Sequence of chain 1.A:
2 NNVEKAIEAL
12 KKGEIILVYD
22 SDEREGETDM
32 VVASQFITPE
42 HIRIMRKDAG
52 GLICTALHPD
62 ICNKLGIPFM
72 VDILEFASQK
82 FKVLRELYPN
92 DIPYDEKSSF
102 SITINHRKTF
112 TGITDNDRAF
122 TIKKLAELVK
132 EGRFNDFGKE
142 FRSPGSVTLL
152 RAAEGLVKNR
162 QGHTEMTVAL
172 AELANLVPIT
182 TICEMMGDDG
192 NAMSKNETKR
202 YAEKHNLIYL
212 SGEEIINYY

Binding-site contacts:
Ligand atom C5 contacts residue GLU185 of chain 1.A at 3.5 Å.
Ligand atom O12 contacts residue THR165 of chain 1.A at 2.6 Å (h-bond).
Ligand atom O8 contacts residue CA1 of chain 1.E at 2.7 Å.
Ligand atom O12 contacts residue GLY163 of chain 1.A at 3.4 Å.
Ligand atom O11 contacts residue ARG25 of chain 1.A at 2.8 Å (salt-bridge).
Ligand atom C7 contacts residue ILE183 of chain 1.A at 3.6 Å (hydrophobic).
Ligand atom P9 contacts residue HIS164 of chain 1.A at 3.6 Å.
Ligand atom C6 contacts residue ILE183 of chain 1.A at 3.6 Å (hydrophobic).
Ligand atom O1 contacts residue LEU151 of chain 1.A at 3.6 Å.
Ligand atom O10 contacts residue HIS164 of chain 1.A at 2.8 Å (h-bond).
Ligand atom P9 contacts residue ZN1 of chain 1.D at 3.3 Å.
Ligand atom C3 contacts residue GLU185 of chain 1.A at 3.5 Å.
Ligand atom O14 contacts residue ZN1 of chain 1.D at 2.2 Å.
Ligand atom O8 contacts residue THR165 of chain 1.A at 3.6 Å (h-bond).
Ligand atom O13 contacts residue CA1 of chain 1.E at 2.4 Å.
Ligand atom O10 contacts residue ZN1 of chain 1.D at 2.2 Å.
Ligand atom O14 contacts residue HIS164 of chain 1.A at 3.0 Å (h-bond).
Ligand atom O13 contacts residue ZN1 of chain 1.D at 2.5 Å.
Ligand atom C6 contacts residue ZN1 of chain 1.D at 3.0 Å.
Ligand atom O10 contacts residue ARG25 of chain 1.A at 3.3 Å (salt-bridge).
Ligand atom O11 contacts residue CA1 of chain 1.E at 2.5 Å.
Ligand atom O11 contacts residue ARG161 of chain 1.A at 2.9 Å (salt-bridge).
Ligand atom O12 contacts residue ARG161 of chain 1.A at 2.8 Å (salt-bridge).
Ligand atom O12 contacts residue HIS164 of chain 1.A at 3.1 Å (h-bond).
Ligand atom C5 contacts residue CA1 of chain 1.E at 3.4 Å.
Ligand atom C6 contacts residue ASP30 of chain 1.A at 3.4 Å.
Ligand atom C2 contacts residue GLU185 of chain 1.A at 3.4 Å.
Ligand atom O1 contacts residue CYS55 of chain 1.A at 3.1 Å (h-bond).
Ligand atom C7 contacts residue ZN1 of chain 1.D at 3.6 Å.
Ligand atom O11 contacts residue TYR95 of chain 1.A at 3.4 Å.
Ligand atom C7 contacts residue THR165 of chain 1.A at 3.4 Å.
Ligand atom O10 contacts residue GLU26 of chain 1.A at 3.1 Å (salt-bridge).
Ligand atom O8 contacts residue ZN1 of chain 1.D at 3.4 Å.
Ligand atom O11 contacts residue GLU26 of chain 1.A at 3.3 Å (salt-bridge).
Ligand atom P9 contacts residue CA1 of chain 1.E at 3.1 Å.
Ligand atom C3 contacts residue CA1 of chain 1.E at 3.4 Å.
Ligand atom O4 contacts residue CA1 of chain 1.E at 2.7 Å.
Ligand atom O14 contacts residue ASP30 of chain 1.A at 2.4 Å (salt-bridge).
Ligand atom C5 contacts residue ZN1 of chain 1.D at 3.2 Å.
Ligand atom O13 contacts residue GLU26 of chain 1.A at 2.7 Å (salt-bridge).

The small molecule below binds the protein below.
Small molecule (SMILES): O=C(CO)[C@H](O)[C@H](O)COP(=O)(O)O